Sequence of chain 1.Y:
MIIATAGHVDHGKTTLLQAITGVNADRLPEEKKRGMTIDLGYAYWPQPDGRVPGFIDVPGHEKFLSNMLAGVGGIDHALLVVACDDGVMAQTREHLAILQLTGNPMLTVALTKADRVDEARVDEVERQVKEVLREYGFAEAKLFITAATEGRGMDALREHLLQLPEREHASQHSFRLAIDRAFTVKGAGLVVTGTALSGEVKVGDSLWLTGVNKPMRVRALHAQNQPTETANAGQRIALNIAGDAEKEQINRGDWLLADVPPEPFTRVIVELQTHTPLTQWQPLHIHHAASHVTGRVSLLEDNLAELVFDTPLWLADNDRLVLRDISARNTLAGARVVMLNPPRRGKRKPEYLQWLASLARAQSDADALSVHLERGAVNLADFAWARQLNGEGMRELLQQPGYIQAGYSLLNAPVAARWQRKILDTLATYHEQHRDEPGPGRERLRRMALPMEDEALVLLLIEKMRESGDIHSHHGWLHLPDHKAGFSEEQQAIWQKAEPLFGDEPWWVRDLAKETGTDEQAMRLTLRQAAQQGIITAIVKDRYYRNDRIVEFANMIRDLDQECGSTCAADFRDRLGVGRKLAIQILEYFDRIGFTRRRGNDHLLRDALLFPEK

Binding-site contacts:
Ligand atom C contacts residue ALA238 of chain 1.Y at 4.1 Å (hydrophobic).
Ligand atom O contacts residue ASN225 of chain 1.Y at 3.2 Å (h-bond).
Ligand atom SE contacts residue TYR44 of chain 1.Y at 3.2 Å.
Ligand atom CA contacts residue HIS222 of chain 1.Y at 4.1 Å.
Ligand atom CB contacts residue TYR44 of chain 1.Y at 3.6 Å (hydrophobic).
Ligand atom C contacts residue HIS222 of chain 1.Y at 4.1 Å.
Ligand atom N contacts residue ALA223 of chain 1.Y at 3.4 Å (h-bond).
Ligand atom CA contacts residue ASN225 of chain 1.Y at 3.5 Å.
Ligand atom C contacts residue ASN225 of chain 1.Y at 3.1 Å.
Ligand atom CA contacts residue ALA238 of chain 1.Y at 3.6 Å (hydrophobic).
Ligand atom O contacts residue ALA238 of chain 1.Y at 4.2 Å.
Ligand atom O contacts residue GLN226 of chain 1.Y at 4.5 Å.
Ligand atom N contacts residue HIS222 of chain 1.Y at 2.7 Å (h-bond).
Ligand atom N contacts residue ASN225 of chain 1.Y at 3.2 Å (h-bond).
Ligand atom CA contacts residue GLN224 of chain 1.Y at 4.1 Å.
Ligand atom SE contacts residue ARG236 of chain 1.Y at 3.3 Å.
Ligand atom SE contacts residue ILE237 of chain 1.Y at 4.1 Å.
Ligand atom O contacts residue GLN224 of chain 1.Y at 4.5 Å.
Ligand atom SE contacts residue ALA223 of chain 1.Y at 3.4 Å.
Ligand atom O contacts residue HIS222 of chain 1.Y at 3.2 Å.
Ligand atom N contacts residue GLN224 of chain 1.Y at 3.3 Å.
Ligand atom CB contacts residue ASN225 of chain 1.Y at 3.5 Å.
Ligand atom SE contacts residue ALA238 of chain 1.Y at 4.1 Å.
Ligand atom CB contacts residue GLN224 of chain 1.Y at 3.7 Å.
Ligand atom C contacts residue GLN224 of chain 1.Y at 4.5 Å.
Ligand atom CB contacts residue ARG181 of chain 1.Y at 4.5 Å.
Ligand atom SE contacts residue GLN224 of chain 1.Y at 3.6 Å.
Ligand atom N contacts residue ALA238 of chain 1.Y at 3.6 Å.

A small-molecule ligand and the protein it binds are described below.
Small molecule (SMILES): N[C@@H](C[SeH])C(=O)O